Sequence of chain 1.C:
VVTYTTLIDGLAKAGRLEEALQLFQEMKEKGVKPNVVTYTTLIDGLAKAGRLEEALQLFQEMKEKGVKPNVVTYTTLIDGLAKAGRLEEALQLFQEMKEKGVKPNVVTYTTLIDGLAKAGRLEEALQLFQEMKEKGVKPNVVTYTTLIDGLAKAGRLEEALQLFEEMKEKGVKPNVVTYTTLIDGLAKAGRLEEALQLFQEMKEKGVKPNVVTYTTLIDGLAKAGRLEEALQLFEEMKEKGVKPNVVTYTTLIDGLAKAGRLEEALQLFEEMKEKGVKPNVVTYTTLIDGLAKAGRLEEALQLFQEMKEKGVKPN

The protein below binds the small molecule below.
Small molecule (SMILES): Nc1nc(=O)c2ncn([C@@H]3O[C@H](CO[P](=O)(O)O[C@H]4[C@@H](O)[C@H](n5cnc6c(=O)nc(N)[nH]c65)O[C@@H]4CO[P](=O)(O)O[C@H]4[C@@H](O)[C@H](n5cnc6c(=O)nc(N)[nH]c65)O[C@@H]4CO[P](=O)(O)O[C@H]4[C@@H](O)[C@H](n5cnc6c(=O)nc(N)[nH]c65)O[C@@H]4CO[P](=O)(O)O[C@H]4[C@@H](O)[C@H](n5cnc6c(=O)nc(N)[nH]c65)O[C@@H]4CO[P](=O)(O)O[C@H]4[C@@H](O)[C@H](n5cnc6c(=O)nc(N)[nH]c65)O[C@@H]4CO[P](=O)(O)O[C@H]4[C@@H](O)[C@H](n5cnc6c(=O)nc(N)[nH]c65)O[C@@H]4CO[P](=O)(O)O[C@H]4[C@@H](O)[C@H](n5cnc6c(=O)nc(N)[nH]c65)O[C@@H]4CO[P](=O)(O)O[C@H]4[C@@H](O)[C@H](n5cnc6c(=O)nc(N)[nH]c65)O[C@@H]4COP(=O)=O)[C@@H](O)[C@H]3O)c2[nH]1

Binding-site contacts:
Ligand atom C3' contacts residue A6 of chain 1.G at 0.0 Å.
Ligand atom P contacts residue C5 of chain 1.H at 0.1 Å.
Ligand atom O3' contacts residue A8 of chain 1.G at 0.0 Å (h-bond).
Ligand atom OP1 contacts residue C6 of chain 1.H at 0.1 Å (h-bond).
Ligand atom O4' contacts residue A5 of chain 1.G at 0.0 Å (h-bond).
Ligand atom O5' contacts residue A8 of chain 1.G at 0.0 Å (h-bond).
Ligand atom C2' contacts residue A7 of chain 1.G at 0.0 Å.
Ligand atom O3' contacts residue A5 of chain 1.G at 0.0 Å (h-bond).
Ligand atom C4 contacts residue A8 of chain 1.G at 0.0 Å.
Ligand atom O5' contacts residue C6 of chain 1.H at 0.0 Å (h-bond).
Ligand atom C4' contacts residue A5 of chain 1.G at 0.1 Å.
Ligand atom P contacts residue A7 of chain 1.G at 0.0 Å.
Ligand atom P contacts residue C6 of chain 1.H at 0.0 Å.
Ligand atom P contacts residue U3 of chain 1.F at 0.0 Å.
Ligand atom C3' contacts residue A5 of chain 1.G at 0.1 Å.
Ligand atom C2' contacts residue A5 of chain 1.G at 0.1 Å.
Ligand atom OP1 contacts residue A7 of chain 1.G at 0.0 Å (h-bond).
Ligand atom P contacts residue C3 of chain 1.H at 0.1 Å.
Ligand atom OP2 contacts residue A6 of chain 1.G at 0.0 Å (h-bond).
Ligand atom C2' contacts residue A4 of chain 1.G at 0.0 Å.
Ligand atom P contacts residue C9 of chain 1.H at 0.0 Å.
Ligand atom OP2 contacts residue C6 of chain 1.H at 0.0 Å (h-bond).
Ligand atom C8 contacts residue C8 of chain 1.H at 0.0 Å.
Ligand atom O5' contacts residue U2 of chain 1.F at 0.0 Å (h-bond).
Ligand atom C5' contacts residue A8 of chain 1.G at 0.0 Å.
Ligand atom O5' contacts residue C5 of chain 1.H at 0.0 Å (h-bond).
Ligand atom C8 contacts residue U8 of chain 1.F at 0.0 Å.
Ligand atom C4' contacts residue A6 of chain 1.G at 0.0 Å.
Ligand atom P contacts residue A6 of chain 1.G at 0.0 Å.
Ligand atom C1' contacts residue A6 of chain 1.G at 0.0 Å.
Ligand atom O3' contacts residue A4 of chain 1.G at 0.0 Å (h-bond).
Ligand atom O5' contacts residue U5 of chain 1.F at 0.0 Å (h-bond).
Ligand atom P contacts residue U5 of chain 1.F at 0.0 Å.
Ligand atom C2' contacts residue A8 of chain 1.G at 0.0 Å.
Ligand atom O5' contacts residue C2 of chain 1.H at 0.1 Å (h-bond).
Ligand atom P contacts residue A9 of chain 1.G at 0.0 Å.
Ligand atom C1' contacts residue A1 of chain 1.G at 0.0 Å.
Ligand atom P contacts residue U9 of chain 1.F at 0.0 Å.
Ligand atom O5' contacts residue A7 of chain 1.G at 0.0 Å (h-bond).
Ligand atom O5' contacts residue A9 of chain 1.G at 0.0 Å (h-bond).

Sequence of chain 1.B:
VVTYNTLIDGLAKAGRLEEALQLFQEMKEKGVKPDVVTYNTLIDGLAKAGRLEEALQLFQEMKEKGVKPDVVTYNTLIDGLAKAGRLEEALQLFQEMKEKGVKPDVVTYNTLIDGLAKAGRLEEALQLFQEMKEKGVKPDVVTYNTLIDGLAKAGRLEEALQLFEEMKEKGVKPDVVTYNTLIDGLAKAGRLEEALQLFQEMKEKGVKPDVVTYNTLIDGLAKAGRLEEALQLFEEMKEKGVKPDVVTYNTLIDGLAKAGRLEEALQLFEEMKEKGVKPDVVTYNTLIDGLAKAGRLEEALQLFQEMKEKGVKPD

Sequence of chain 1.D:
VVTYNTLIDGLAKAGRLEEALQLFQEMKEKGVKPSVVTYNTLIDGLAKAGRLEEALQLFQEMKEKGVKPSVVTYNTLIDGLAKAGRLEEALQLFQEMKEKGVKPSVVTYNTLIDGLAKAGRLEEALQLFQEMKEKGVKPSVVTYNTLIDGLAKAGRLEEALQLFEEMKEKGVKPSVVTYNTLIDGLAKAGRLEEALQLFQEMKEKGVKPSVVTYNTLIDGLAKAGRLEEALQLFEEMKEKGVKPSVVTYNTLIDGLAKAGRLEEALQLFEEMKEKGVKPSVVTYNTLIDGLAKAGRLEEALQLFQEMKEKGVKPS

Sequence of chain 1.A:
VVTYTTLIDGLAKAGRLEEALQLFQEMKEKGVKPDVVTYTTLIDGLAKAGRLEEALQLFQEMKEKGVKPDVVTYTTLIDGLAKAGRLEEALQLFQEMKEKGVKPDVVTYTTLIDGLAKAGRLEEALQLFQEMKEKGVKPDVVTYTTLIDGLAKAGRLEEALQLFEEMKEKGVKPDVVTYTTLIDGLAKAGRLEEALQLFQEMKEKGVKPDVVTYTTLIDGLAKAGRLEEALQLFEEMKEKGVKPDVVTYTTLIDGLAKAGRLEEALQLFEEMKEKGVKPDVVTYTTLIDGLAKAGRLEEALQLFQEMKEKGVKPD